The protein below binds the small molecule below.
Small molecule (SMILES): C=C(/N=C/c1c(COP(=O)(O)O)cnc(C)c1O)C(=O)O

Binding-site contacts:
Ligand atom OXT contacts residue ASN155 of chain 1.B at 3.0 Å (h-bond).
Ligand atom P contacts residue HIS265 of chain 1.B at 3.5 Å.
Ligand atom C contacts residue THR152 of chain 1.B at 3.3 Å.
Ligand atom C contacts residue SER153 of chain 1.B at 3.0 Å.
Ligand atom N1 contacts residue SER341 of chain 1.B at 2.6 Å (h-bond).
Ligand atom C contacts residue PHE156 of chain 1.B at 3.6 Å (hydrophobic).
Ligand atom OP2 contacts residue HIS265 of chain 1.B at 3.0 Å (h-bond).
Ligand atom C6 contacts residue SER341 of chain 1.B at 3.5 Å.
Ligand atom O contacts residue SER153 of chain 1.B at 3.2 Å (h-bond).
Ligand atom C2A contacts residue SER341 of chain 1.B at 3.4 Å.
Ligand atom OXT contacts residue THR152 of chain 1.B at 3.2 Å (h-bond).
Ligand atom O contacts residue PHE156 of chain 1.B at 3.4 Å.
Ligand atom OXT contacts residue PHE156 of chain 1.B at 2.8 Å (h-bond).
Ligand atom O contacts residue GLN224 of chain 1.B at 2.8 Å (h-bond).
Ligand atom C5A contacts residue GLY261 of chain 1.B at 3.5 Å.
Ligand atom N1 contacts residue PRO368 of chain 1.B at 3.2 Å.
Ligand atom P contacts residue THR262 of chain 1.B at 3.3 Å.
Ligand atom O contacts residue THR152 of chain 1.B at 2.7 Å (h-bond).
Ligand atom C5 contacts residue GLY295 of chain 1.B at 3.4 Å.
Ligand atom OXT contacts residue SER153 of chain 1.B at 3.1 Å (h-bond).
Ligand atom O3 contacts residue ASN155 of chain 1.B at 2.9 Å (h-bond).
Ligand atom OP4 contacts residue HIS265 of chain 1.B at 3.1 Å (h-bond).
Ligand atom OP2 contacts residue THR262 of chain 1.B at 3.4 Å (h-bond).
Ligand atom C2A contacts residue ASN155 of chain 1.B at 3.2 Å.
Ligand atom C2 contacts residue SER341 of chain 1.B at 3.5 Å.
Ligand atom C6 contacts residue PRO368 of chain 1.B at 3.5 Å (hydrophobic).
Ligand atom C6 contacts residue SER259 of chain 1.B at 3.4 Å.
Ligand atom OP1 contacts residue THR262 of chain 1.B at 3.3 Å (h-bond).
Ligand atom N contacts residue SER153 of chain 1.B at 3.5 Å (h-bond).
Ligand atom OP3 contacts residue LYS127 of chain 1.B at 2.9 Å (salt-bridge).
Ligand atom C4A contacts residue GLY295 of chain 1.B at 3.3 Å.
Ligand atom CA contacts residue SER153 of chain 1.B at 3.2 Å.
Ligand atom OP1 contacts residue SER263 of chain 1.B at 2.8 Å (h-bond).
Ligand atom OP2 contacts residue GLY264 of chain 1.B at 3.6 Å (h-bond).
Ligand atom C2A contacts residue ASP369 of chain 1.B at 3.5 Å.
Ligand atom N contacts residue LYS127 of chain 1.B at 3.5 Å.
Ligand atom OP1 contacts residue GLY261 of chain 1.B at 2.8 Å (h-bond).
Ligand atom C4 contacts residue GLY295 of chain 1.B at 3.3 Å.
Ligand atom OP3 contacts residue THR262 of chain 1.B at 2.6 Å (h-bond).
Ligand atom C6 contacts residue ILE296 of chain 1.B at 3.2 Å (hydrophobic).

Sequence of chain 1.B:
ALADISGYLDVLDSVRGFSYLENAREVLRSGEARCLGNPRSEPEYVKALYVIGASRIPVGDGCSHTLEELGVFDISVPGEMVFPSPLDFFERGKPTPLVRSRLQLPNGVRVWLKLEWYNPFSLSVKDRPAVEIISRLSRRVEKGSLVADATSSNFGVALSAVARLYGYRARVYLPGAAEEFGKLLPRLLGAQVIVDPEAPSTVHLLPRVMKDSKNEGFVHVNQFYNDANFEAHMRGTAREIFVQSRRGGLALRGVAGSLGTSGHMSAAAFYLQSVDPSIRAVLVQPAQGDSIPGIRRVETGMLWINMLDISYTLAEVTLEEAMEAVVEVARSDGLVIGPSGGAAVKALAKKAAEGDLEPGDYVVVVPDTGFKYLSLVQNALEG